Sequence of chain 1.B:
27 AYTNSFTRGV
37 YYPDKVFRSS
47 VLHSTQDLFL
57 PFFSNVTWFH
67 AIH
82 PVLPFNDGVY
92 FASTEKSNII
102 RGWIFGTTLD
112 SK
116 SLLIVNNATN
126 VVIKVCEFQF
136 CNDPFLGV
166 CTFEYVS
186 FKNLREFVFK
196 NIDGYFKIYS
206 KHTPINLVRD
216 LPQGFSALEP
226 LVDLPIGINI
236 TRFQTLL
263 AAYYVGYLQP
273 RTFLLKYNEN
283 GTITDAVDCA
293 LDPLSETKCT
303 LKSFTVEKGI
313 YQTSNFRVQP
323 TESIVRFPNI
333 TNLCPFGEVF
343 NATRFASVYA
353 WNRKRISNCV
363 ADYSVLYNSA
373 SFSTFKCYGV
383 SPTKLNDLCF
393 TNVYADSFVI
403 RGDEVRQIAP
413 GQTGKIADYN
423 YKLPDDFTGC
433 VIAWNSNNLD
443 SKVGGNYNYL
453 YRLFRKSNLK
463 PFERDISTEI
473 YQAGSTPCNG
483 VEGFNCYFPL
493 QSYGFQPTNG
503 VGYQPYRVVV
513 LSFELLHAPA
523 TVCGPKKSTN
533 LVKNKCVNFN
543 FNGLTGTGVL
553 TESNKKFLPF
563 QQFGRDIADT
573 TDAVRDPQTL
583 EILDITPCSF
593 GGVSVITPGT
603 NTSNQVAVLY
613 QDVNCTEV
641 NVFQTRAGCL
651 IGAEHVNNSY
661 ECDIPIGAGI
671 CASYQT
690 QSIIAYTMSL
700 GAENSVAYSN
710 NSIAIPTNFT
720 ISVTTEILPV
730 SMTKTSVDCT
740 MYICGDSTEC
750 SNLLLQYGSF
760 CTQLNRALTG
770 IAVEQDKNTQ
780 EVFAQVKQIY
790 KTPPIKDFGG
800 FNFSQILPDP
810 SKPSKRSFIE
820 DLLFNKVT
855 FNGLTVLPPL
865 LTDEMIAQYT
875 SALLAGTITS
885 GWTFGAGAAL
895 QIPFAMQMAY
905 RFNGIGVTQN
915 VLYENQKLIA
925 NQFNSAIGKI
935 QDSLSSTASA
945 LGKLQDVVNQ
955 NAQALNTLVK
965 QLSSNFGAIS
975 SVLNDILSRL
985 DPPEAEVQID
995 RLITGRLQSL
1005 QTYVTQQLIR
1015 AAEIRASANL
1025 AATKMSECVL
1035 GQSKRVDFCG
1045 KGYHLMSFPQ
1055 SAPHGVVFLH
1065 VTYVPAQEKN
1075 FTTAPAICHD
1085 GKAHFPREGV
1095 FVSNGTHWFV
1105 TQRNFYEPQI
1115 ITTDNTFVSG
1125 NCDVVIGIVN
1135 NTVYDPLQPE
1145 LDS

This small molecule binds to this protein.
Small molecule (SMILES): CC(=O)N[C@H]1[C@H](O[C@H]2[C@H](O)[C@@H](NC(C)=O)CO[C@@H]2CO)O[C@H](CO)[C@@H](O)[C@@H]1O

Binding-site contacts:
Ligand atom C5 contacts residue ASN1098 of chain 1.B at 3.7 Å.
Ligand atom C3 contacts residue THR1100 of chain 1.B at 3.5 Å.
Ligand atom C6 contacts residue HIS1101 of chain 1.B at 3.8 Å.
Ligand atom O5 contacts residue HIS1101 of chain 1.B at 4.0 Å.
Ligand atom O5 contacts residue PHE1103 of chain 1.B at 3.5 Å.
Ligand atom C1 contacts residue PHE1103 of chain 1.B at 4.4 Å (hydrophobic).
Ligand atom C6 contacts residue PHE1103 of chain 1.B at 3.4 Å (hydrophobic).
Ligand atom C5 contacts residue THR1100 of chain 1.B at 4.0 Å.
Ligand atom C2 contacts residue THR1100 of chain 1.B at 3.8 Å.
Ligand atom C1 contacts residue ASN1098 of chain 1.B at 1.4 Å.
Ligand atom C3 contacts residue HIS1101 of chain 1.B at 4.4 Å.
Ligand atom O6 contacts residue PHE1103 of chain 1.B at 3.2 Å.
Ligand atom O5 contacts residue ASN1098 of chain 1.B at 2.4 Å (h-bond).
Ligand atom N2 contacts residue ASN1098 of chain 1.B at 2.8 Å (h-bond).
Ligand atom C7 contacts residue ASN1098 of chain 1.B at 3.2 Å.
Ligand atom C3 contacts residue ASN1098 of chain 1.B at 3.8 Å.
Ligand atom C8 contacts residue HIS1101 of chain 1.B at 3.6 Å.
Ligand atom C1 contacts residue THR1100 of chain 1.B at 3.5 Å.
Ligand atom O7 contacts residue ASN1098 of chain 1.B at 3.3 Å (h-bond).
Ligand atom C7 contacts residue HIS1101 of chain 1.B at 3.9 Å.
Ligand atom C4 contacts residue ASN1098 of chain 1.B at 4.2 Å.
Ligand atom C5 contacts residue HIS1101 of chain 1.B at 3.5 Å.
Ligand atom N2 contacts residue THR1100 of chain 1.B at 3.8 Å.
Ligand atom C5 contacts residue PHE1103 of chain 1.B at 4.0 Å (hydrophobic).
Ligand atom O4 contacts residue HIS1101 of chain 1.B at 3.8 Å.
Ligand atom C1 contacts residue HIS1101 of chain 1.B at 4.4 Å.
Ligand atom C2 contacts residue ASN1098 of chain 1.B at 2.4 Å.
Ligand atom N2 contacts residue HIS1101 of chain 1.B at 3.7 Å.
Ligand atom C4 contacts residue THR1100 of chain 1.B at 4.3 Å.
Ligand atom C4 contacts residue HIS1101 of chain 1.B at 4.3 Å.
Ligand atom O5 contacts residue THR1100 of chain 1.B at 4.2 Å.
Ligand atom C8 contacts residue ASN1098 of chain 1.B at 3.9 Å.